Binding-site contacts:
Ligand atom CA1 contacts residue GLY27 of chain 1.A at 3.1 Å.
Ligand atom C4 contacts residue ASP25 of chain 1.A at 3.0 Å.
Ligand atom O4 contacts residue GLY48 of chain 1.A at 2.8 Å (h-bond).
Ligand atom CA1 contacts residue ASP25 of chain 1.B at 3.1 Å.
Ligand atom CE22 contacts residue GLY48 of chain 1.A at 3.5 Å.
Ligand atom CE21 contacts residue VAL82 of chain 1.B at 3.4 Å (hydrophobic).
Ligand atom CE2 contacts residue PRO81 of chain 1.A at 3.0 Å (hydrophobic).
Ligand atom CD22 contacts residue GLY48 of chain 1.A at 3.3 Å.
Ligand atom O3 contacts residue GLY27 of chain 1.A at 3.3 Å (h-bond).
Ligand atom CD21 contacts residue LEU23 of chain 1.B at 3.5 Å (hydrophobic).
Ligand atom CD21 contacts residue GLY27 of chain 1.A at 3.5 Å.
Ligand atom OE1 contacts residue ASP30 of chain 1.A at 2.7 Å (salt-bridge).
Ligand atom O1 contacts residue GLY49 of chain 1.B at 3.4 Å.
Ligand atom NE2 contacts residue ILE47 of chain 1.A at 3.2 Å.
Ligand atom N3 contacts residue GLY48 of chain 1.A at 2.9 Å (h-bond).
Ligand atom C6 contacts residue GLY48 of chain 1.A at 3.5 Å.
Ligand atom C5 contacts residue GLY27 of chain 1.A at 3.5 Å.
Ligand atom N contacts residue GLY27 of chain 1.B at 3.4 Å (h-bond).
Ligand atom CZ contacts residue GOL1 of chain 1.H at 3.3 Å.
Ligand atom N1 contacts residue ASP25 of chain 1.B at 2.6 Å (salt-bridge).
Ligand atom OS contacts residue ASP25 of chain 1.A at 2.6 Å (salt-bridge).
Ligand atom O3 contacts residue ALA28 of chain 1.A at 3.5 Å.
Ligand atom CD contacts residue ASP30 of chain 1.A at 3.4 Å.
Ligand atom CA3 contacts residue ASP29 of chain 1.A at 3.5 Å.
Ligand atom O2 contacts residue GOL1 of chain 1.H at 3.2 Å (h-bond).
Ligand atom CE1 contacts residue GOL1 of chain 1.H at 3.2 Å.
Ligand atom CA2 contacts residue GLY48 of chain 1.A at 3.3 Å.
Ligand atom CZ1 contacts residue VAL82 of chain 1.B at 3.5 Å (hydrophobic).
Ligand atom O4 contacts residue ILE47 of chain 1.A at 3.3 Å.
Ligand atom C3 contacts residue GLY48 of chain 1.B at 3.4 Å.
Ligand atom N1 contacts residue ASP25 of chain 1.A at 3.0 Å (salt-bridge).
Ligand atom N4 contacts residue GOL1 of chain 1.E at 2.6 Å (h-bond).
Ligand atom CM contacts residue ASP25 of chain 1.B at 3.3 Å.
Ligand atom OS contacts residue GLY27 of chain 1.B at 2.9 Å (h-bond).
Ligand atom O3 contacts residue ASP29 of chain 1.A at 3.0 Å (salt-bridge).
Ligand atom CE11 contacts residue PRO81 of chain 1.B at 3.5 Å (hydrophobic).
Ligand atom NE2 contacts residue ASP30 of chain 1.A at 2.6 Å (salt-bridge).
Ligand atom CB1 contacts residue ASP25 of chain 1.B at 3.1 Å.
Ligand atom N2 contacts residue GLY27 of chain 1.A at 3.0 Å (h-bond).
Ligand atom OE1 contacts residue ASP29 of chain 1.A at 3.1 Å (salt-bridge).

Sequence of chain 1.A:
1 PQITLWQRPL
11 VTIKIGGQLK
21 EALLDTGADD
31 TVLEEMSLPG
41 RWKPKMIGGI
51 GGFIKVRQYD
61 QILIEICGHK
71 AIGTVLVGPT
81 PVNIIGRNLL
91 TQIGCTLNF

The protein below binds the small molecule below.
Small molecule (SMILES): CC(C)(C)OC(=O)N[C@@H](Cc1ccccc1)[C@@H](O)CN[C@@H](Cc1ccccc1)C(=O)N[C@@H](CCC(N)=O)C(=O)N[C@@H](Cc1ccccc1)C(N)=O

Sequence of chain 1.B:
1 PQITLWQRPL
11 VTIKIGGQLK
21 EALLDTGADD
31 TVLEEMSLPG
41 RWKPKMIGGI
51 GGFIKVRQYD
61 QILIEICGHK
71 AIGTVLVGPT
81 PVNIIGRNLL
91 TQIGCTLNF